Sequence of chain 3.B:
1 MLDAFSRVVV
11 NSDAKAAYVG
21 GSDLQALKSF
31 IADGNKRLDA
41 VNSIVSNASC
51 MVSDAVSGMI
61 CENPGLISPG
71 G

This small molecule binds to this protein.
Small molecule (SMILES): CNC(=O)C[C@H](N)C(=O)O

Sequence of chain 3.C:
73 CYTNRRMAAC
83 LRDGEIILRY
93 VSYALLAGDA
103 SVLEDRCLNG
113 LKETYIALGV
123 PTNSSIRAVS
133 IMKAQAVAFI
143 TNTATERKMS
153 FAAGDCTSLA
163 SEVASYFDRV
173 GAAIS

Binding-site contacts:
Ligand atom OD1 contacts residue PEB1 of chain 3.L at 3.0 Å (h-bond).
Ligand atom CE2 contacts residue VAL122 of chain 3.C at 4.2 Å (hydrophobic).
Ligand atom ND2 contacts residue ARG78 of chain 3.C at 4.2 Å.
Ligand atom OD1 contacts residue PRO123 of chain 3.C at 3.5 Å.
Ligand atom C contacts residue ARG78 of chain 3.C at 3.6 Å.
Ligand atom CB contacts residue GLY121 of chain 3.C at 4.2 Å.
Ligand atom CG contacts residue PEB1 of chain 3.L at 3.9 Å.
Ligand atom CE2 contacts residue ARG78 of chain 3.C at 4.3 Å.
Ligand atom O contacts residue PEB1 of chain 3.L at 3.2 Å.
Ligand atom C contacts residue PEB1 of chain 3.L at 3.9 Å.
Ligand atom OD1 contacts residue VAL122 of chain 3.C at 3.6 Å.
Ligand atom CE2 contacts residue LEU120 of chain 3.C at 3.3 Å (hydrophobic).
Ligand atom OD1 contacts residue GLY121 of chain 3.C at 3.9 Å.
Ligand atom N contacts residue CYS73 of chain 3.C at 2.8 Å (h-bond).
Ligand atom N contacts residue GLY70 of chain 3.B at 4.2 Å.
Ligand atom CB contacts residue CYS73 of chain 3.C at 3.7 Å (hydrophobic).
Ligand atom C contacts residue TYR74 of chain 3.C at 3.5 Å (hydrophobic).
Ligand atom CE2 contacts residue PEB1 of chain 3.L at 3.4 Å.
Ligand atom O contacts residue TYR74 of chain 3.C at 4.1 Å.
Ligand atom CG contacts residue PRO123 of chain 3.C at 3.6 Å (hydrophobic).
Ligand atom C contacts residue CYS73 of chain 3.C at 1.6 Å (hydrophobic).
Ligand atom O contacts residue GLY71 of chain 3.B at 4.0 Å.
Ligand atom O contacts residue CYS73 of chain 3.C at 2.4 Å (h-bond).
Ligand atom ND2 contacts residue GLY121 of chain 3.C at 3.3 Å (h-bond).
Ligand atom CG contacts residue GLY121 of chain 3.C at 3.5 Å.
Ligand atom CA contacts residue CYS73 of chain 3.C at 2.7 Å (hydrophobic).
Ligand atom C contacts residue GLY71 of chain 3.B at 3.0 Å.
Ligand atom N contacts residue GLY71 of chain 3.B at 1.7 Å.
Ligand atom CB contacts residue GLY71 of chain 3.B at 3.8 Å.
Ligand atom CG contacts residue VAL122 of chain 3.C at 4.1 Å (hydrophobic).
Ligand atom CB contacts residue PRO123 of chain 3.C at 3.5 Å (hydrophobic).
Ligand atom CA contacts residue ARG78 of chain 3.C at 4.2 Å.
Ligand atom CA contacts residue GLY71 of chain 3.B at 2.5 Å.
Ligand atom O contacts residue ARG78 of chain 3.C at 3.2 Å.
Ligand atom N contacts residue LEU66 of chain 3.B at 3.3 Å (h-bond).
Ligand atom CE2 contacts residue GLY121 of chain 3.C at 3.5 Å.
Ligand atom CB contacts residue PEB1 of chain 3.L at 3.4 Å.
Ligand atom CA contacts residue LEU66 of chain 3.B at 4.3 Å (hydrophobic).
Ligand atom C contacts residue LEU66 of chain 3.B at 4.0 Å (hydrophobic).
Ligand atom CA contacts residue PEB1 of chain 3.L at 4.1 Å.